Binding-site contacts:
Ligand atom C8 contacts residue THR93 of chain 1.B at 4.2 Å.
Ligand atom C1 contacts residue GLN117 of chain 1.B at 4.1 Å.
Ligand atom N2 contacts residue GLN117 of chain 1.B at 2.9 Å (h-bond).
Ligand atom C2 contacts residue GLN117 of chain 1.B at 3.7 Å.
Ligand atom O3 contacts residue GLN117 of chain 1.B at 4.2 Å.
Ligand atom O5 contacts residue ASN94 of chain 1.B at 2.4 Å (h-bond).
Ligand atom C7 contacts residue GLN117 of chain 1.B at 3.5 Å.
Ligand atom C8 contacts residue ASN94 of chain 1.B at 4.1 Å.
Ligand atom C1 contacts residue ASN94 of chain 1.B at 1.4 Å.
Ligand atom N2 contacts residue ASN94 of chain 1.B at 2.9 Å (h-bond).
Ligand atom C2 contacts residue ASN94 of chain 1.B at 2.5 Å.
Ligand atom C8 contacts residue TRP92 of chain 1.B at 3.3 Å (hydrophobic).
Ligand atom C7 contacts residue LEU145 of chain 1.B at 4.1 Å (hydrophobic).
Ligand atom C4 contacts residue ASN94 of chain 1.B at 4.2 Å.
Ligand atom O7 contacts residue LEU145 of chain 1.B at 3.2 Å.
Ligand atom C5 contacts residue ASN94 of chain 1.B at 3.7 Å.
Ligand atom C7 contacts residue ASN94 of chain 1.B at 3.8 Å.
Ligand atom C3 contacts residue ASN94 of chain 1.B at 3.8 Å.
Ligand atom C8 contacts residue GLN117 of chain 1.B at 3.5 Å.
Ligand atom C3 contacts residue GLN117 of chain 1.B at 3.8 Å.

Sequence of chain 1.B:
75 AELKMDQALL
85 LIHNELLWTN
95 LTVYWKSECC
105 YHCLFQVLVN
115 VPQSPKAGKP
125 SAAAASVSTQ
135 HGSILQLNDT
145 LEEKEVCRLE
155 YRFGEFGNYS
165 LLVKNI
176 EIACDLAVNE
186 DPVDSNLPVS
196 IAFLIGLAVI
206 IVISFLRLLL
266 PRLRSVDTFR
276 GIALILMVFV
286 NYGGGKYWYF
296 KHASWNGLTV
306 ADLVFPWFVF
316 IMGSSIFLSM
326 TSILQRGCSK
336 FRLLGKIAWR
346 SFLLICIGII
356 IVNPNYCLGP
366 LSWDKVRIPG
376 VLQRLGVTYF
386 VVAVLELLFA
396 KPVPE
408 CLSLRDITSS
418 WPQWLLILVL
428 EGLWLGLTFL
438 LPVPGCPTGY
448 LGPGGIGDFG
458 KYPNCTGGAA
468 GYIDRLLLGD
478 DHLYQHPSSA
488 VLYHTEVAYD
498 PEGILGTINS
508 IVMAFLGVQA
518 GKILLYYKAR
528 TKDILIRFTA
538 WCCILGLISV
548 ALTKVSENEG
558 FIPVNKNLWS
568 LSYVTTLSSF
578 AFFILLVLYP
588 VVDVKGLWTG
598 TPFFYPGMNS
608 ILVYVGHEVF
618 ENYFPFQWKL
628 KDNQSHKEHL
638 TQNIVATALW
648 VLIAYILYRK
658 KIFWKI

A protein and the small-molecule ligand that binds it are described below.
Small molecule (SMILES): CC(=O)N[C@@H]1[C@@H](O)[C@H](O)[C@@H](CO)O[C@H]1O